Sequence of chain 1.B:
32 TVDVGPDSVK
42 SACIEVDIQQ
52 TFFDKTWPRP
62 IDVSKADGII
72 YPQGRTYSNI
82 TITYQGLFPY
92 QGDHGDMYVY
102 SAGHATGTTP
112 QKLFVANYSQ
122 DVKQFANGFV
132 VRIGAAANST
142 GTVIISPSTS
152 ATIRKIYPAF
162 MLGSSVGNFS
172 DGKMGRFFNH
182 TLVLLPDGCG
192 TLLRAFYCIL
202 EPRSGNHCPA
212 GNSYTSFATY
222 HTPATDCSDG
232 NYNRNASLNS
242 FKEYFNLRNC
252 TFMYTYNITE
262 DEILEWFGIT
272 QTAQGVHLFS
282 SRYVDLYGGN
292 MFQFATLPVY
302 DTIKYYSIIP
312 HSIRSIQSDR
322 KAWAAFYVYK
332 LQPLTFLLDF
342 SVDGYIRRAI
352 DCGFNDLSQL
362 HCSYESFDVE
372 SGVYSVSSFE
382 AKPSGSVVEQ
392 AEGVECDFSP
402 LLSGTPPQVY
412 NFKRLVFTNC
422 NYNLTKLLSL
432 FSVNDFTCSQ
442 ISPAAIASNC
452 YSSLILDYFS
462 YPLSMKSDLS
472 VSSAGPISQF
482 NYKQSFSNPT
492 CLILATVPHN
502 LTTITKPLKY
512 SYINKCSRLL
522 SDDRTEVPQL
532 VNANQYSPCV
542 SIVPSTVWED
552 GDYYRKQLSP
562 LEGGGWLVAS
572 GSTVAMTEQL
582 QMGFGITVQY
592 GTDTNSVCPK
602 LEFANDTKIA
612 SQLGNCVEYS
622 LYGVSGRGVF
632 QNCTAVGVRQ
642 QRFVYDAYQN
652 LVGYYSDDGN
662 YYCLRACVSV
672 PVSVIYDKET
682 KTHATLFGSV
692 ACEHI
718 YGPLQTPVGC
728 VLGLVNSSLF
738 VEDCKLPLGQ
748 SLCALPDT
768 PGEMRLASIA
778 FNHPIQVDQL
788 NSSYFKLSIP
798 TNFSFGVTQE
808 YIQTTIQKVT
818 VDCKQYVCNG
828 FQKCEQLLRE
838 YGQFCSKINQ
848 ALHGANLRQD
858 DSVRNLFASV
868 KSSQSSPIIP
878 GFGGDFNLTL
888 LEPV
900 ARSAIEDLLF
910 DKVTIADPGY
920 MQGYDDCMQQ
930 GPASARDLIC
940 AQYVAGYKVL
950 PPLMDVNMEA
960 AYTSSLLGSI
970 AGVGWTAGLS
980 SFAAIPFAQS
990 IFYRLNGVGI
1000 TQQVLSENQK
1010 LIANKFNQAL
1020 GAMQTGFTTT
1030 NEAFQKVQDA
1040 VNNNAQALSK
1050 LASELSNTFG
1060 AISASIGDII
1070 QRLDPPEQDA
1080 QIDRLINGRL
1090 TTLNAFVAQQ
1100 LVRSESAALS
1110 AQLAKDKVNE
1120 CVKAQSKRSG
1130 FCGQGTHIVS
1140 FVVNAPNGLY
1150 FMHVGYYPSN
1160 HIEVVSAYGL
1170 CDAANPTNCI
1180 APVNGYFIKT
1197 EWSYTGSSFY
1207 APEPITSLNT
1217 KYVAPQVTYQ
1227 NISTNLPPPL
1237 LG

The protein below binds the small molecule below.
Small molecule (SMILES): CC(=O)N[C@@H]1[C@@H](O)[C@H](O)[C@@H](CO)O[C@H]1O

Binding-site contacts:
Ligand atom C3 contacts residue ASN788 of chain 1.B at 3.8 Å.
Ligand atom N2 contacts residue ASN788 of chain 1.B at 2.9 Å (h-bond).
Ligand atom O7 contacts residue SER789 of chain 1.B at 4.3 Å.
Ligand atom C1 contacts residue ASN788 of chain 1.B at 1.4 Å.
Ligand atom O5 contacts residue ASN788 of chain 1.B at 2.4 Å (h-bond).
Ligand atom O7 contacts residue ASN788 of chain 1.B at 3.1 Å (h-bond).
Ligand atom C8 contacts residue ASN788 of chain 1.B at 3.3 Å.
Ligand atom C5 contacts residue ASN788 of chain 1.B at 3.7 Å.
Ligand atom C4 contacts residue ASN788 of chain 1.B at 4.3 Å.
Ligand atom C2 contacts residue ASN788 of chain 1.B at 2.5 Å.
Ligand atom C7 contacts residue ASN788 of chain 1.B at 3.4 Å.